Binding-site contacts:
Ligand atom C5 contacts residue ASN50 of chain 1.B at 3.6 Å.
Ligand atom O5 contacts residue ASN50 of chain 1.B at 2.4 Å (h-bond).
Ligand atom O4 contacts residue SER52 of chain 1.B at 3.4 Å (h-bond).
Ligand atom O7 contacts residue TYR48 of chain 1.B at 4.5 Å.
Ligand atom N2 contacts residue ASN50 of chain 1.B at 2.8 Å (h-bond).
Ligand atom O5 contacts residue ASN45 of chain 1.B at 3.7 Å.
Ligand atom C6 contacts residue ASN50 of chain 1.B at 3.6 Å.
Ligand atom O7 contacts residue ASN45 of chain 1.B at 4.5 Å.
Ligand atom O7 contacts residue ASN50 of chain 1.B at 4.0 Å.
Ligand atom C6 contacts residue SER52 of chain 1.B at 3.3 Å.
Ligand atom C6 contacts residue SER51 of chain 1.B at 3.9 Å.
Ligand atom C6 contacts residue GLU32 of chain 1.B at 4.0 Å.
Ligand atom C7 contacts residue ASN50 of chain 1.B at 3.7 Å.
Ligand atom C2 contacts residue ASN45 of chain 1.B at 4.2 Å.
Ligand atom O6 contacts residue SER52 of chain 1.B at 3.7 Å.
Ligand atom C5 contacts residue SER52 of chain 1.B at 3.4 Å.
Ligand atom O6 contacts residue GLU32 of chain 1.B at 3.0 Å (salt-bridge).
Ligand atom O5 contacts residue SER51 of chain 1.B at 4.3 Å.
Ligand atom C4 contacts residue GLU32 of chain 1.B at 4.5 Å.
Ligand atom C5 contacts residue SER51 of chain 1.B at 4.4 Å.
Ligand atom C2 contacts residue ASN50 of chain 1.B at 2.3 Å.
Ligand atom O6 contacts residue VAL43 of chain 1.B at 3.6 Å.
Ligand atom C1 contacts residue ASN50 of chain 1.B at 1.4 Å.
Ligand atom C4 contacts residue ASN50 of chain 1.B at 4.2 Å.
Ligand atom C4 contacts residue SER52 of chain 1.B at 4.0 Å.
Ligand atom C6 contacts residue VAL43 of chain 1.B at 3.5 Å (hydrophobic).
Ligand atom C1 contacts residue ASN45 of chain 1.B at 4.1 Å.
Ligand atom C3 contacts residue ASN50 of chain 1.B at 3.7 Å.

Sequence of chain 1.B:
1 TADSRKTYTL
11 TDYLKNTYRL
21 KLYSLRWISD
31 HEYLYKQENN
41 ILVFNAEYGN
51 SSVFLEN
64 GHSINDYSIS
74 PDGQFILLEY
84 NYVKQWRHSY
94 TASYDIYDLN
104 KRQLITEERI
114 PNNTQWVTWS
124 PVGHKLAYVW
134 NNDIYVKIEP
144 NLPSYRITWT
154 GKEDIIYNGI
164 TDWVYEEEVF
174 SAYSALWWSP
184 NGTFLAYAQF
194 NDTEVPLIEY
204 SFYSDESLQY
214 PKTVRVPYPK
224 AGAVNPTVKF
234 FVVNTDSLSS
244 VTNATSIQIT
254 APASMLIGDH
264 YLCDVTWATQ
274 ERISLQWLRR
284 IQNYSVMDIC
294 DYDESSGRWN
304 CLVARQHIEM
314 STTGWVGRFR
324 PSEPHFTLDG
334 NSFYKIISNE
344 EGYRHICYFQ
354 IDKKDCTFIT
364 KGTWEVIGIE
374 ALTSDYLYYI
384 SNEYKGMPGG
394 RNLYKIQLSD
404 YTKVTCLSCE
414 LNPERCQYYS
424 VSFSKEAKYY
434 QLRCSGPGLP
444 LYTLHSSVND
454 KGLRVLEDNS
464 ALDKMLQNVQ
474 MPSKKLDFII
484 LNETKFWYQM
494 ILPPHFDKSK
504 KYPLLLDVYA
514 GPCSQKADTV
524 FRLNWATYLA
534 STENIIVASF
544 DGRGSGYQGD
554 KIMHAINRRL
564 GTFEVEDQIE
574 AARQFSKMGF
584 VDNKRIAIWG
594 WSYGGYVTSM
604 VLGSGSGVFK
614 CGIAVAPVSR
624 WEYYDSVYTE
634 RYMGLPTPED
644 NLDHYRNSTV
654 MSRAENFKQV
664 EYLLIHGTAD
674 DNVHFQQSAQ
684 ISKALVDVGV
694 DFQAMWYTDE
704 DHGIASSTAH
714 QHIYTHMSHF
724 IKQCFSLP

A protein and the small-molecule ligand that binds it are described below.
Small molecule (SMILES): CC(=O)N[C@@H]1[C@@H](O)[C@H](O)[C@@H](CO)O[C@H]1O